This small molecule binds to this protein.
Small molecule (SMILES): CC(=O)N[C@@H]1[C@@H](O)[C@H](O)[C@@H](CO)O[C@H]1O

Sequence of chain 1.B:
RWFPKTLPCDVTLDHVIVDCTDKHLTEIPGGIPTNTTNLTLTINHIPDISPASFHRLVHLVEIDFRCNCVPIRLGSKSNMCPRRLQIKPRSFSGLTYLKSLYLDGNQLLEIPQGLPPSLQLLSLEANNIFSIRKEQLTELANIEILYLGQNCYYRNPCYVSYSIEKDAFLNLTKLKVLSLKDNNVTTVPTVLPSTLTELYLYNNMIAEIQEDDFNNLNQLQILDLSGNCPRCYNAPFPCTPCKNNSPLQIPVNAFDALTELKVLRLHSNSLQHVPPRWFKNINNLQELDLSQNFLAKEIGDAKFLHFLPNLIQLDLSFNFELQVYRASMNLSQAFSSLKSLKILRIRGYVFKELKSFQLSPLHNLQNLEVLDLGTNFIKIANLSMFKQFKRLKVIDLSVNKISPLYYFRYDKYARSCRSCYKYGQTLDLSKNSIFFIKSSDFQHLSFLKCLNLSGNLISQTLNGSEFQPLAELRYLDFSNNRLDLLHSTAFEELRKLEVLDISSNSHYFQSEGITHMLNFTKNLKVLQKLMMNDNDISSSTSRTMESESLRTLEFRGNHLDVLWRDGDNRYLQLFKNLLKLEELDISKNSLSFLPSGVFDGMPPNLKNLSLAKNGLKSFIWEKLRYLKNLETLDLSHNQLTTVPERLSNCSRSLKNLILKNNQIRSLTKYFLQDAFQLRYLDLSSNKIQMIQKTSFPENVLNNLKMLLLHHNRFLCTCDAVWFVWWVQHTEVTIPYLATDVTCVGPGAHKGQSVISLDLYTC

Binding-site contacts:
Ligand atom C3 contacts residue ASN501 of chain 1.B at 3.7 Å.
Ligand atom N2 contacts residue ASP526 of chain 1.B at 3.0 Å (salt-bridge).
Ligand atom C7 contacts residue CYS469 of chain 1.B at 4.0 Å (hydrophobic).
Ligand atom C7 contacts residue ASP526 of chain 1.B at 3.9 Å.
Ligand atom C3 contacts residue ASP526 of chain 1.B at 4.0 Å.
Ligand atom C6 contacts residue SER479 of chain 1.B at 3.8 Å.
Ligand atom O5 contacts residue SER503 of chain 1.B at 4.4 Å.
Ligand atom C1 contacts residue SER503 of chain 1.B at 4.3 Å.
Ligand atom O5 contacts residue ASP477 of chain 1.B at 4.1 Å.
Ligand atom C2 contacts residue ASN501 of chain 1.B at 2.4 Å.
Ligand atom O7 contacts residue CYS469 of chain 1.B at 3.4 Å (h-bond).
Ligand atom O6 contacts residue LYS480 of chain 1.B at 3.3 Å.
Ligand atom N2 contacts residue ASN501 of chain 1.B at 2.8 Å (h-bond).
Ligand atom O6 contacts residue SER479 of chain 1.B at 3.1 Å (h-bond).
Ligand atom C8 contacts residue SER468 of chain 1.B at 4.0 Å.
Ligand atom C8 contacts residue ASP526 of chain 1.B at 3.8 Å.
Ligand atom O6 contacts residue SER407 of chain 1.B at 4.4 Å.
Ligand atom C1 contacts residue ASP526 of chain 1.B at 3.7 Å.
Ligand atom C1 contacts residue ASP477 of chain 1.B at 4.4 Å.
Ligand atom C7 contacts residue ASN501 of chain 1.B at 3.6 Å.
Ligand atom O7 contacts residue SER468 of chain 1.B at 3.4 Å.
Ligand atom O5 contacts residue SER479 of chain 1.B at 3.4 Å (h-bond).
Ligand atom C8 contacts residue TYR524 of chain 1.B at 3.4 Å (hydrophobic).
Ligand atom C5 contacts residue SER479 of chain 1.B at 4.2 Å.
Ligand atom C6 contacts residue LYS480 of chain 1.B at 4.3 Å.
Ligand atom C7 contacts residue SER468 of chain 1.B at 4.0 Å.
Ligand atom C1 contacts residue SER479 of chain 1.B at 4.4 Å.
Ligand atom C5 contacts residue ASN501 of chain 1.B at 3.8 Å.
Ligand atom O5 contacts residue ASN501 of chain 1.B at 2.5 Å (h-bond).
Ligand atom O7 contacts residue ASN501 of chain 1.B at 4.0 Å.
Ligand atom C4 contacts residue ASN501 of chain 1.B at 4.2 Å.
Ligand atom C1 contacts residue ASN501 of chain 1.B at 1.4 Å.
Ligand atom C2 contacts residue ASP526 of chain 1.B at 3.8 Å.
Ligand atom C8 contacts residue CYS469 of chain 1.B at 3.7 Å (hydrophobic).